Binding-site contacts:
Ligand atom N07 contacts residue ARG292 of chain 2.A at 3.3 Å (salt-bridge).
Ligand atom O05 contacts residue LYS171 of chain 1.A at 3.3 Å (salt-bridge).
Ligand atom C29 contacts residue ASP291 of chain 2.A at 3.0 Å.
Ligand atom C17 contacts residue PHE121 of chain 1.A at 3.5 Å (hydrophobic).
Ligand atom O31 contacts residue TRP489 of chain 2.A at 3.3 Å.
Ligand atom O01 contacts residue TRP489 of chain 2.A at 3.7 Å.
Ligand atom O09 contacts residue ARG292 of chain 2.A at 3.0 Å (salt-bridge).
Ligand atom O13 contacts residue TRP489 of chain 2.A at 3.2 Å (h-bond).
Ligand atom N30 contacts residue MET115 of chain 1.A at 3.4 Å (h-bond).
Ligand atom O05 contacts residue GLY36 of chain 1.A at 3.3 Å.
Ligand atom C08 contacts residue ARG292 of chain 2.A at 3.6 Å.
Ligand atom O24 contacts residue LYS171 of chain 1.A at 3.2 Å.
Ligand atom C23 contacts residue THR112 of chain 1.A at 3.4 Å.
Ligand atom C02 contacts residue ARG292 of chain 2.A at 3.6 Å.
Ligand atom O20 contacts residue MET115 of chain 1.A at 3.5 Å.
Ligand atom O31 contacts residue LYS171 of chain 1.A at 2.7 Å (salt-bridge).
Ligand atom C06 contacts residue TRP489 of chain 2.A at 3.5 Å (hydrophobic).
Ligand atom C21 contacts residue MET115 of chain 1.A at 3.6 Å (hydrophobic).
Ligand atom O01 contacts residue ARG292 of chain 2.A at 2.7 Å (salt-bridge).
Ligand atom C21 contacts residue ARG292 of chain 2.A at 3.6 Å.
Ligand atom C25 contacts residue GLN175 of chain 1.A at 3.2 Å.
Ligand atom O09 contacts residue PHE121 of chain 1.A at 3.2 Å.
Ligand atom O24 contacts residue THR112 of chain 1.A at 3.5 Å.
Ligand atom C14 contacts residue TRP489 of chain 2.A at 3.4 Å (hydrophobic).
Ligand atom C08 contacts residue PHE121 of chain 1.A at 3.4 Å (hydrophobic).
Ligand atom C10 contacts residue MET266 of chain 2.A at 3.5 Å (hydrophobic).
Ligand atom N15 contacts residue GLY36 of chain 1.A at 3.4 Å.
Ligand atom C08 contacts residue TRP489 of chain 2.A at 3.6 Å (hydrophobic).
Ligand atom C10 contacts residue FAD1 of chain 2.C at 3.6 Å.
Ligand atom O01 contacts residue SER568 of chain 2.A at 3.0 Å.
Ligand atom O20 contacts residue ARG292 of chain 2.A at 3.1 Å (salt-bridge).
Ligand atom C18 contacts residue PHE121 of chain 1.A at 3.6 Å (hydrophobic).
Ligand atom C11 contacts residue TRP489 of chain 2.A at 3.4 Å (hydrophobic).
Ligand atom N07 contacts residue PHE121 of chain 1.A at 3.5 Å.
Ligand atom O13 contacts residue AUJ1 of chain 2.E at 3.5 Å (h-bond).
Ligand atom N30 contacts residue ARG292 of chain 2.A at 3.2 Å (salt-bridge).
Ligand atom N15 contacts residue TRP489 of chain 2.A at 3.6 Å.
Ligand atom O13 contacts residue MET485 of chain 2.A at 3.3 Å.
Ligand atom C12 contacts residue TRP489 of chain 2.A at 3.2 Å (hydrophobic).
Ligand atom C12 contacts residue AUJ1 of chain 2.E at 3.6 Å.

Sequence of chain 1.A:
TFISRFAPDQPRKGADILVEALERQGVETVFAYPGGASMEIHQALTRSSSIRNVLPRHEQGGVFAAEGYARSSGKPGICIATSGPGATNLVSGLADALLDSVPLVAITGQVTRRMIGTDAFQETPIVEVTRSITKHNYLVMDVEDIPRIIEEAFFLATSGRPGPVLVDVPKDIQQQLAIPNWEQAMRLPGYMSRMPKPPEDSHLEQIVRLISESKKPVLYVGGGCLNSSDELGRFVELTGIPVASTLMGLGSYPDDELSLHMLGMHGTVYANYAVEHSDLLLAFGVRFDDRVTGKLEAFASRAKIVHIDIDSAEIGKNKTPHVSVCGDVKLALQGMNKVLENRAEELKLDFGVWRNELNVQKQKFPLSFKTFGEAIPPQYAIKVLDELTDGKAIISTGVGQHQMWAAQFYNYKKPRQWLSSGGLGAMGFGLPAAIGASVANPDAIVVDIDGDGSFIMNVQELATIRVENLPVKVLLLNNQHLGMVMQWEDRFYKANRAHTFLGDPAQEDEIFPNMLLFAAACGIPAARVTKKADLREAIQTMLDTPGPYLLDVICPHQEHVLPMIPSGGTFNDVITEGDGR

Sequence of chain 2.A:
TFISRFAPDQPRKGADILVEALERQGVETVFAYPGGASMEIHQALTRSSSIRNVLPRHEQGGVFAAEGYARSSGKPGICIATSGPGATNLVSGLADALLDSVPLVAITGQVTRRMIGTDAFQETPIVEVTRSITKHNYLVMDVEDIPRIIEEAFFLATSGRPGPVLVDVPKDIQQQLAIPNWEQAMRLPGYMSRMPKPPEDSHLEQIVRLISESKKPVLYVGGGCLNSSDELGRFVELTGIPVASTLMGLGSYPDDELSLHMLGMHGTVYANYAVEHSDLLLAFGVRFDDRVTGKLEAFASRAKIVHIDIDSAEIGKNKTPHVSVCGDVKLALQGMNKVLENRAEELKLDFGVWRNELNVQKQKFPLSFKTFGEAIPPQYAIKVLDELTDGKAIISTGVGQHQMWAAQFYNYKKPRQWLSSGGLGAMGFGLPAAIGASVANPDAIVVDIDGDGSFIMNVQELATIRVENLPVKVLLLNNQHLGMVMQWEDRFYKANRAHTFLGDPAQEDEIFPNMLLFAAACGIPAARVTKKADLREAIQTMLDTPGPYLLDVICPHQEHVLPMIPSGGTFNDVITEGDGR

A protein and the small-molecule ligand that binds it are described below.
Small molecule (SMILES): COc1cc(OC)nc(Oc2cccc(Oc3nc(OC)cc(OC)n3)c2C(=O)O)n1